Binding-site contacts:
Ligand atom C5 contacts residue HIS1093 of chain 1.A at 3.4 Å.
Ligand atom C6 contacts residue HIS1093 of chain 1.A at 3.4 Å.
Ligand atom C8 contacts residue ASN1090 of chain 1.A at 4.4 Å.
Ligand atom O6 contacts residue PHE1095 of chain 1.A at 4.0 Å.
Ligand atom C5 contacts residue ASN1090 of chain 1.A at 3.7 Å.
Ligand atom O5 contacts residue ASN1090 of chain 1.A at 2.4 Å (h-bond).
Ligand atom O5 contacts residue PHE1095 of chain 1.A at 4.3 Å.
Ligand atom O5 contacts residue HIS1093 of chain 1.A at 4.0 Å.
Ligand atom C1 contacts residue ASN1090 of chain 1.A at 1.4 Å.
Ligand atom C4 contacts residue ASN1090 of chain 1.A at 4.3 Å.
Ligand atom C3 contacts residue THR1092 of chain 1.A at 4.4 Å.
Ligand atom O5 contacts residue THR1092 of chain 1.A at 3.8 Å.
Ligand atom C2 contacts residue THR1092 of chain 1.A at 4.5 Å.
Ligand atom O7 contacts residue ASN1090 of chain 1.A at 3.4 Å (h-bond).
Ligand atom N2 contacts residue ASN1090 of chain 1.A at 2.8 Å (h-bond).
Ligand atom C7 contacts residue ASN1090 of chain 1.A at 3.3 Å.
Ligand atom C3 contacts residue ASN1090 of chain 1.A at 3.8 Å.
Ligand atom C2 contacts residue ASN1090 of chain 1.A at 2.5 Å.
Ligand atom C5 contacts residue THR1092 of chain 1.A at 3.7 Å.
Ligand atom O4 contacts residue HIS1093 of chain 1.A at 4.3 Å.
Ligand atom C6 contacts residue PHE1095 of chain 1.A at 4.2 Å (hydrophobic).
Ligand atom C1 contacts residue THR1092 of chain 1.A at 3.5 Å.

Sequence of chain 1.A:
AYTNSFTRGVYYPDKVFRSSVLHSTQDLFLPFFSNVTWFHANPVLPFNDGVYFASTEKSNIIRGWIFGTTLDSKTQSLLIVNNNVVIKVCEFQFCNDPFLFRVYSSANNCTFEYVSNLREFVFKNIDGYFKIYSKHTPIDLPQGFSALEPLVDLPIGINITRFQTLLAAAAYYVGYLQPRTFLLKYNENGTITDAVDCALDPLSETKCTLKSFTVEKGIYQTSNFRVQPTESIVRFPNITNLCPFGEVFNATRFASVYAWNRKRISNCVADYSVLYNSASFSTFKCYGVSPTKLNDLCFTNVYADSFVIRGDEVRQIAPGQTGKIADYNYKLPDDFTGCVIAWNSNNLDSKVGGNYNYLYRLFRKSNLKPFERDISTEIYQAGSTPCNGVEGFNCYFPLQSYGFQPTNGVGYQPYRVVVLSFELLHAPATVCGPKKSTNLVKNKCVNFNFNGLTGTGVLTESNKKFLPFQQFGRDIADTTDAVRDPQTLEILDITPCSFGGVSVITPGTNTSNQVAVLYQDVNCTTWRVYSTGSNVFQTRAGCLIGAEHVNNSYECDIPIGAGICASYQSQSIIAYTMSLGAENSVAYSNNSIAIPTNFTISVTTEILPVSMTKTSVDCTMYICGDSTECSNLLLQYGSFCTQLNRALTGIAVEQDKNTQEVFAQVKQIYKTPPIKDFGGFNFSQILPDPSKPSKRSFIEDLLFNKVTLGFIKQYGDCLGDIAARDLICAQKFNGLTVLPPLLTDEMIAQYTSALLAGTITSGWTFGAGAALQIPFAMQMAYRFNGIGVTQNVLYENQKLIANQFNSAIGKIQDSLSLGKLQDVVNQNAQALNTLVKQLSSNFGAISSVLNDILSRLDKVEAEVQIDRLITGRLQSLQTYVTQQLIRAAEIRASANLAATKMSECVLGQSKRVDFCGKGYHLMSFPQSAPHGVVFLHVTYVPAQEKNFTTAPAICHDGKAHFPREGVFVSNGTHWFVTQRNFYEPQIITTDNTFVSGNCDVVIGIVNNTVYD

This small molecule binds to this protein.
Small molecule (SMILES): CC(=O)N[C@@H]1[C@@H](O)[C@H](O)[C@@H](CO)O[C@H]1O